Sequence of chain 1.A:
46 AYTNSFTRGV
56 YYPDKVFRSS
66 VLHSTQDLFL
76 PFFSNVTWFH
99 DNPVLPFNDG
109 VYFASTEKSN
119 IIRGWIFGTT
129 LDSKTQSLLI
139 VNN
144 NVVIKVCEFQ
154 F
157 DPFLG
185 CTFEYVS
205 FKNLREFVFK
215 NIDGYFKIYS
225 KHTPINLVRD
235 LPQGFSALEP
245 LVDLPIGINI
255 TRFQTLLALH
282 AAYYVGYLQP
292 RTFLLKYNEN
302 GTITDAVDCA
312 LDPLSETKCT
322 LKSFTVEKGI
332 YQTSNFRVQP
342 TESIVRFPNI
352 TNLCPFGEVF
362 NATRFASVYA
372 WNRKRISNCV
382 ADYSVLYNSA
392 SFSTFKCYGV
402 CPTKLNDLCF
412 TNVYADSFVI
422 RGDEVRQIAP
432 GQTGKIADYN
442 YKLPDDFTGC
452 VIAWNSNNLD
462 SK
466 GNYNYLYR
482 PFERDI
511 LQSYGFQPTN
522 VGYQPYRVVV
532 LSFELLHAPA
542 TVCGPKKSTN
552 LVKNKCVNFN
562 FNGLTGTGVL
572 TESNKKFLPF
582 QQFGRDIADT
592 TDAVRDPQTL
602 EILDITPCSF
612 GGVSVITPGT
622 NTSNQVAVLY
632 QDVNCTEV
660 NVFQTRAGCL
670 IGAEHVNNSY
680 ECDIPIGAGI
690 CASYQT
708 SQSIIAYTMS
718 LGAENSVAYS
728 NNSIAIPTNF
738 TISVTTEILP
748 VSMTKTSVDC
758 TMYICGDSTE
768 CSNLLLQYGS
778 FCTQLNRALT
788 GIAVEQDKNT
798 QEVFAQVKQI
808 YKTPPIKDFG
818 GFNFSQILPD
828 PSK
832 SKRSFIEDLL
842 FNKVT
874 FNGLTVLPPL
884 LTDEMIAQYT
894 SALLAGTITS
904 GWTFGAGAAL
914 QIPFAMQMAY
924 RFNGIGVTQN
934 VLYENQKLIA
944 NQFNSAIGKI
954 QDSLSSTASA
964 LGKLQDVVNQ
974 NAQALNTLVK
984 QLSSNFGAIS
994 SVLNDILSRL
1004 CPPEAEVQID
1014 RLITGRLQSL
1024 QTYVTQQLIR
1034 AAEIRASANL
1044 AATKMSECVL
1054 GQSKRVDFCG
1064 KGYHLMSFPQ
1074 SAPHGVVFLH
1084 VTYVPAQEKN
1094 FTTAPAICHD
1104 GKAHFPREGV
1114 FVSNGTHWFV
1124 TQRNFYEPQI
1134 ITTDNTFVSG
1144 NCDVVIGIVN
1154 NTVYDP

The protein below binds the small molecule below.
Small molecule (SMILES): CC(=O)N[C@H]1[C@H](O[C@H]2[C@H](O)[C@@H](NC(C)=O)CO[C@@H]2CO)O[C@H](CO)[C@@H](O)[C@@H]1O

Binding-site contacts:
Ligand atom C6 contacts residue GLN945 of chain 1.A at 4.2 Å.
Ligand atom C4 contacts residue LEU941 of chain 1.A at 4.4 Å (hydrophobic).
Ligand atom O6 contacts residue THR738 of chain 1.A at 4.1 Å.
Ligand atom C2 contacts residue ASN736 of chain 1.A at 2.5 Å.
Ligand atom O7 contacts residue GLN1090 of chain 1.A at 4.5 Å.
Ligand atom C5 contacts residue LEU941 of chain 1.A at 4.1 Å (hydrophobic).
Ligand atom N2 contacts residue LEU941 of chain 1.A at 4.2 Å.
Ligand atom C1 contacts residue LEU941 of chain 1.A at 4.4 Å (hydrophobic).
Ligand atom C8 contacts residue ASN944 of chain 1.A at 4.0 Å.
Ligand atom C1 contacts residue ASN736 of chain 1.A at 1.5 Å.
Ligand atom C4 contacts residue ASN736 of chain 1.A at 4.3 Å.
Ligand atom O7 contacts residue LEU941 of chain 1.A at 3.4 Å.
Ligand atom C5 contacts residue GLN945 of chain 1.A at 4.3 Å.
Ligand atom C8 contacts residue ASN736 of chain 1.A at 4.5 Å.
Ligand atom C8 contacts residue GLN945 of chain 1.A at 4.1 Å.
Ligand atom C3 contacts residue ASN736 of chain 1.A at 3.9 Å.
Ligand atom C8 contacts residue LEU941 of chain 1.A at 3.5 Å (hydrophobic).
Ligand atom C7 contacts residue ASN736 of chain 1.A at 3.4 Å.
Ligand atom O5 contacts residue GLN1090 of chain 1.A at 4.3 Å.
Ligand atom N2 contacts residue ASN736 of chain 1.A at 2.9 Å (h-bond).
Ligand atom O7 contacts residue ASN944 of chain 1.A at 4.4 Å.
Ligand atom C7 contacts residue LEU941 of chain 1.A at 3.5 Å (hydrophobic).
Ligand atom O5 contacts residue ASN736 of chain 1.A at 2.4 Å (h-bond).
Ligand atom O7 contacts residue ASN736 of chain 1.A at 3.4 Å (h-bond).
Ligand atom O6 contacts residue GLN945 of chain 1.A at 3.2 Å (h-bond).
Ligand atom O4 contacts residue LEU941 of chain 1.A at 3.8 Å.
Ligand atom C3 contacts residue LEU941 of chain 1.A at 4.3 Å (hydrophobic).
Ligand atom C1 contacts residue GLN1090 of chain 1.A at 4.4 Å.
Ligand atom C5 contacts residue ASN736 of chain 1.A at 3.8 Å.